A protein and the small-molecule ligand that binds it are described below.
Small molecule (SMILES): O=c1cc[nH]c(=O)[nH]1

Binding-site contacts:
Ligand atom C5 contacts residue TYR227 of chain 1.A at 4.1 Å (hydrophobic).
Ligand atom N3 contacts residue MET165 of chain 1.A at 2.8 Å.
Ligand atom C6 contacts residue MET165 of chain 1.A at 3.9 Å (hydrophobic).
Ligand atom C5 contacts residue TYR226 of chain 1.A at 3.6 Å (hydrophobic).
Ligand atom C6 contacts residue TYR226 of chain 1.A at 4.4 Å (hydrophobic).
Ligand atom O4 contacts residue ILE228 of chain 1.A at 3.1 Å (h-bond).
Ligand atom N1 contacts residue PO41 of chain 1.E at 4.5 Å.
Ligand atom C6 contacts residue ALA167 of chain 1.A at 4.0 Å (hydrophobic).
Ligand atom C4 contacts residue ILE228 of chain 1.A at 4.0 Å (hydrophobic).
Ligand atom C2 contacts residue GLY233 of chain 1.A at 3.8 Å.
Ligand atom N1 contacts residue MET165 of chain 1.A at 3.6 Å.
Ligand atom C4 contacts residue MET165 of chain 1.A at 3.0 Å (hydrophobic).
Ligand atom C5 contacts residue ILE228 of chain 1.A at 4.1 Å (hydrophobic).
Ligand atom C4 contacts residue TYR227 of chain 1.A at 3.4 Å (hydrophobic).
Ligand atom C5 contacts residue ALA167 of chain 1.A at 3.7 Å (hydrophobic).
Ligand atom O2 contacts residue ASP234 of chain 1.A at 3.6 Å.
Ligand atom C6 contacts residue PO41 of chain 1.E at 3.9 Å.
Ligand atom O4 contacts residue GLY233 of chain 1.A at 3.6 Å.
Ligand atom C4 contacts residue TYR226 of chain 1.A at 4.4 Å (hydrophobic).
Ligand atom N3 contacts residue ASP234 of chain 1.A at 4.3 Å.
Ligand atom C2 contacts residue ASP234 of chain 1.A at 4.4 Å.
Ligand atom O4 contacts residue TYR227 of chain 1.A at 3.1 Å.
Ligand atom O4 contacts residue TYR226 of chain 1.A at 4.5 Å.
Ligand atom O2 contacts residue PHE235 of chain 1.A at 3.1 Å (h-bond).
Ligand atom C2 contacts residue MET165 of chain 1.A at 3.4 Å (hydrophobic).
Ligand atom C4 contacts residue GLY233 of chain 1.A at 3.7 Å.
Ligand atom N3 contacts residue GLY233 of chain 1.A at 3.0 Å (h-bond).
Ligand atom N3 contacts residue PHE235 of chain 1.A at 4.4 Å.
Ligand atom O2 contacts residue MET165 of chain 1.A at 3.7 Å.
Ligand atom C5 contacts residue MET165 of chain 1.A at 4.0 Å (hydrophobic).
Ligand atom C2 contacts residue PHE235 of chain 1.A at 4.1 Å (hydrophobic).
Ligand atom N3 contacts residue TYR227 of chain 1.A at 3.6 Å.
Ligand atom O2 contacts residue GLY233 of chain 1.A at 3.7 Å.
Ligand atom C2 contacts residue TYR227 of chain 1.A at 4.3 Å (hydrophobic).
Ligand atom O4 contacts residue MET165 of chain 1.A at 3.2 Å.

Sequence of chain 1.A:
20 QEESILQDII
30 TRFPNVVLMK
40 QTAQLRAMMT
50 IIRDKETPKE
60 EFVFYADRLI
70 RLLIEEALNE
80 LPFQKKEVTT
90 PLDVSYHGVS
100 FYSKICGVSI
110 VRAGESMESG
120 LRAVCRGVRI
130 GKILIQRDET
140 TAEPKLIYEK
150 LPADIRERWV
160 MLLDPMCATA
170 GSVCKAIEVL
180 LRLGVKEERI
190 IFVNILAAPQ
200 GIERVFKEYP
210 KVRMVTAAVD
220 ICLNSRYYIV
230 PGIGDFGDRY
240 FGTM